Sequence of chain 6.E:
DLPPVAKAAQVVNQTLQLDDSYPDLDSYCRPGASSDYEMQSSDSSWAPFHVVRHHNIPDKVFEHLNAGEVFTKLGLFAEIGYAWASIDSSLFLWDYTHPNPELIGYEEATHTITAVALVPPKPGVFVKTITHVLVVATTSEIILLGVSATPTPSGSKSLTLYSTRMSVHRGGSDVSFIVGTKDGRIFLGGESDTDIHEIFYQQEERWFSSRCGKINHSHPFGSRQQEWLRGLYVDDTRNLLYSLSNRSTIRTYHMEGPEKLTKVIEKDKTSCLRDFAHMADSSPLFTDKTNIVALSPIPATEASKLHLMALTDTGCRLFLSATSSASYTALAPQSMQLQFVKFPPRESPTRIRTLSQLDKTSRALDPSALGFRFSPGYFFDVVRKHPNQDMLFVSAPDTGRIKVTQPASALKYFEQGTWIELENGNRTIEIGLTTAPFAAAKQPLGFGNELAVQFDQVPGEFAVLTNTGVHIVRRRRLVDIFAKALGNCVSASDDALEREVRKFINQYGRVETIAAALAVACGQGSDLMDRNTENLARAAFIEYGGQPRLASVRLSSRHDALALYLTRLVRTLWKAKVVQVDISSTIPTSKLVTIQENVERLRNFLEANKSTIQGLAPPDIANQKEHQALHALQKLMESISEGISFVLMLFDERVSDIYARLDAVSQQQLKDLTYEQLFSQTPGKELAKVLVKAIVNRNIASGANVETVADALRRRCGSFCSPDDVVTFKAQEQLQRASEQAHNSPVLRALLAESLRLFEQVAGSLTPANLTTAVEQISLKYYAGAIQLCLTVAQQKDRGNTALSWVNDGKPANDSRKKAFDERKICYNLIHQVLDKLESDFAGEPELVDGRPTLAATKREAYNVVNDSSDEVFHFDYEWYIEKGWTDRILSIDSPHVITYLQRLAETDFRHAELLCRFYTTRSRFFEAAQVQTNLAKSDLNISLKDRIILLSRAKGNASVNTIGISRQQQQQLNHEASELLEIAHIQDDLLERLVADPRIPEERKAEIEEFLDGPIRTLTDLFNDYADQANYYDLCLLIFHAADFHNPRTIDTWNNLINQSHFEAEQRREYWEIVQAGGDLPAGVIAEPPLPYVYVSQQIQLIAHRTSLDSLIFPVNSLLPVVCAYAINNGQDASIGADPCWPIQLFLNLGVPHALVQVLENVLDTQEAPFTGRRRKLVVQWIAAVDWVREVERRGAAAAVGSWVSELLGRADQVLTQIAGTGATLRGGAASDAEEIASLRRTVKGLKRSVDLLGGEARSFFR

This protein binds this small molecule.
Small molecule (SMILES): CC[C@H](C)[C@H](NC(=O)[C@@H](NC(=O)[C@H](CC(C)C)NC(=O)[C@H](CCCCN)NC(=O)[C@H](CCCCN)NC(=O)[C@@H](N)CC1=NC=NC1)C(C)C)C(=O)N[C@@H](CC(N)=O)C(=O)N[C@@H](CCCCN)C(=O)N[C@@H](CC(=O)O)C(=O)N[C@@H](CCSC)C(=O)N[C@@H](CCCN=C(N)N)C(=O)N[C@H](C(=O)N[C@@H](CC(=O)O)C(=O)N[C@@H](CC(C)C)C(=O)N[C@@H](Cc1ccccc1)C(=O)N[C@@H](CO)C(=O)N1CCC[C@H]1C(=O)N1CCC[C@H]1C(=O)N[C@H](C=O)CC(N)=O)[C@@H](C)O

Sequence of chain 6.B:
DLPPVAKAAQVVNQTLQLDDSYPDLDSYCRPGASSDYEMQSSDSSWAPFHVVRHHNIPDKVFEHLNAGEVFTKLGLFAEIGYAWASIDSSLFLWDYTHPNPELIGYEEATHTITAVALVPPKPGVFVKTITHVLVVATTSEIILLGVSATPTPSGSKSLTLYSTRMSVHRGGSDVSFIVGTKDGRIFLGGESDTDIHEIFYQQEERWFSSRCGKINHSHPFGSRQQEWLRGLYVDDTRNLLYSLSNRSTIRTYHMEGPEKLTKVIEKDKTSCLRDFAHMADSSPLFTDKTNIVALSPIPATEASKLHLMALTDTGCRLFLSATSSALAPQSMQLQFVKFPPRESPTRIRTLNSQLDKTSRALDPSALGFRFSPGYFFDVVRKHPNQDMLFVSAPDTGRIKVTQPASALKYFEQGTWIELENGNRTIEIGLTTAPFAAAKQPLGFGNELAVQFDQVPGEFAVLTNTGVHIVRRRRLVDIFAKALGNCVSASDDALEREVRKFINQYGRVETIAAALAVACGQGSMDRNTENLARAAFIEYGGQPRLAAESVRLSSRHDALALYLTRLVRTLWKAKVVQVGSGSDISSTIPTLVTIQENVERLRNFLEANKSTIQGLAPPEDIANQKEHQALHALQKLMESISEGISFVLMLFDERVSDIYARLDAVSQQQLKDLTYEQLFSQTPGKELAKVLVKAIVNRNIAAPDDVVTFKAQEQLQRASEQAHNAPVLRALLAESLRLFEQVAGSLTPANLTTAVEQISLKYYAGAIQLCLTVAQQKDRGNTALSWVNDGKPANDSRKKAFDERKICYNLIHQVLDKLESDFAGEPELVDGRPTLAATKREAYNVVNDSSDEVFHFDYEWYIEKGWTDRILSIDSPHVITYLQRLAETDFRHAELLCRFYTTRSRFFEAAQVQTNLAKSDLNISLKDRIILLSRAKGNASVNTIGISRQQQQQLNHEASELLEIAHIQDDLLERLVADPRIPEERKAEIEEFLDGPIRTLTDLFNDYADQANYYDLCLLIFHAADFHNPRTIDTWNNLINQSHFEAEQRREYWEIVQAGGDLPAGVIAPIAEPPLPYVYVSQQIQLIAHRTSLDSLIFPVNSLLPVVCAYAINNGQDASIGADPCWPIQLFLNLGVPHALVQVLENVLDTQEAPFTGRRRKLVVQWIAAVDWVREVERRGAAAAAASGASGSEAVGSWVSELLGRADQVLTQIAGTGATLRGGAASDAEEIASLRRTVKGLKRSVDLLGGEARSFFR

Sequence of chain 6.K:
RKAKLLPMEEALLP

Binding-site contacts:
Ligand atom CB contacts residue TRP84 of chain 6.E at 0.6 Å (hydrophobic).
Ligand atom CA contacts residue LEU159 of chain 6.E at 0.6 Å (hydrophobic).
Ligand atom OD1 contacts residue ILE113 of chain 6.E at 1.4 Å.
Ligand atom C contacts residue LEU93 of chain 6.E at 1.4 Å (hydrophobic).
Ligand atom O contacts residue LEU161 of chain 6.E at 0.5 Å.
Ligand atom CA contacts residue LEU91 of chain 6.E at 0.9 Å (hydrophobic).
Ligand atom CB contacts residue THR1061 of chain 6.B at 1.0 Å.
Ligand atom C contacts residue LEU159 of chain 6.E at 1.3 Å (hydrophobic).
Ligand atom CE2 contacts residue SER90 of chain 6.E at 1.4 Å.
Ligand atom CG contacts residue PHE71 of chain 6.E at 1.1 Å (hydrophobic).
Ligand atom N contacts residue LEU93 of chain 6.E at 1.4 Å.
Ligand atom C contacts residue LYS73 of chain 6.E at 0.9 Å.
Ligand atom CD contacts residue LYS73 of chain 6.E at 1.1 Å.
Ligand atom OG1 contacts residue TRP84 of chain 6.E at 1.1 Å.
Ligand atom NE contacts residue ILE104 of chain 6.E at 1.1 Å.
Ligand atom O contacts residue LEU159 of chain 6.E at 1.4 Å.
Ligand atom CZ contacts residue SER90 of chain 6.E at 0.9 Å.
Ligand atom CD2 contacts residue PHE92 of chain 6.E at 0.7 Å (hydrophobic).
Ligand atom CE contacts residue LYS4 of chain 6.K at 1.3 Å.
Ligand atom CG contacts residue THR160 of chain 6.E at 1.1 Å.
Ligand atom CB contacts residue ILE113 of chain 6.E at 1.4 Å (hydrophobic).
Ligand atom OD1 contacts residue THR160 of chain 6.E at 1.4 Å (h-bond).
Ligand atom N contacts residue LEU91 of chain 6.E at 1.4 Å.
Ligand atom C contacts residue LEU91 of chain 6.E at 1.1 Å (hydrophobic).
Ligand atom N contacts residue SER90 of chain 6.E at 1.2 Å (h-bond).
Ligand atom CE1 contacts residue SER90 of chain 6.E at 1.0 Å.
Ligand atom N contacts residue PRO99 of chain 6.E at 1.3 Å.
Ligand atom O contacts residue ILE87 of chain 6.E at 1.4 Å (h-bond).
Ligand atom CG contacts residue THR1061 of chain 6.B at 1.1 Å.
Ligand atom O contacts residue LYS73 of chain 6.E at 1.4 Å.
Ligand atom CZ contacts residue ILE104 of chain 6.E at 1.3 Å (hydrophobic).
Ligand atom O contacts residue SER86 of chain 6.E at 1.1 Å (h-bond).
Ligand atom CG contacts residue SER90 of chain 6.E at 1.1 Å.
Ligand atom CA contacts residue LEU93 of chain 6.E at 0.2 Å (hydrophobic).
Ligand atom C contacts residue THR1063 of chain 6.B at 1.4 Å.
Ligand atom ND2 contacts residue LEU159 of chain 6.E at 1.3 Å.
Ligand atom N contacts residue LYS73 of chain 6.E at 1.0 Å.
Ligand atom CG contacts residue LEU159 of chain 6.E at 0.2 Å (hydrophobic).
Ligand atom CD2 contacts residue SER90 of chain 6.E at 0.8 Å.
Ligand atom OD1 contacts residue LEU159 of chain 6.E at 1.1 Å.